This small molecule binds to this protein.
Small molecule (SMILES): Cc1ccc(Cl)cc1NC(=O)[C@H]1CC(=O)N(C2CCCCC2)C1

Binding-site contacts:
Ligand atom O15 contacts residue NAD1 of chain 4.B at 2.7 Å (h-bond).
Ligand atom C9 contacts residue NAD1 of chain 4.B at 3.5 Å.
Ligand atom C12 contacts residue TYR158 of chain 4.A at 3.6 Å (hydrophobic).
Ligand atom C17 contacts residue ILE215 of chain 4.A at 3.2 Å (hydrophobic).
Ligand atom CL1 contacts residue MET103 of chain 4.A at 3.7 Å.
Ligand atom C8 contacts residue NAD1 of chain 4.B at 3.5 Å.
Ligand atom O15 contacts residue MET161 of chain 4.A at 3.7 Å.
Ligand atom C8 contacts residue TYR158 of chain 4.A at 3.6 Å (hydrophobic).
Ligand atom C19 contacts residue TYR158 of chain 4.A at 3.4 Å (hydrophobic).
Ligand atom O14 contacts residue TYR158 of chain 4.A at 3.6 Å.
Ligand atom C18 contacts residue PRO156 of chain 4.A at 3.5 Å (hydrophobic).
Ligand atom C7 contacts residue TYR158 of chain 4.A at 3.4 Å (hydrophobic).
Ligand atom C16 contacts residue ILE215 of chain 4.A at 3.6 Å (hydrophobic).
Ligand atom C15 contacts residue TYR158 of chain 4.A at 3.4 Å (hydrophobic).
Ligand atom N13 contacts residue MET199 of chain 4.A at 3.4 Å (h-bond).
Ligand atom C23 contacts residue LEU218 of chain 4.A at 3.4 Å (hydrophobic).
Ligand atom N11 contacts residue NAD1 of chain 4.B at 3.7 Å.
Ligand atom C19 contacts residue PRO156 of chain 4.A at 3.7 Å (hydrophobic).
Ligand atom O14 contacts residue MET199 of chain 4.A at 3.4 Å (h-bond).
Ligand atom C12 contacts residue MET199 of chain 4.A at 3.1 Å (hydrophobic).
Ligand atom C3 contacts residue NAD1 of chain 4.B at 3.6 Å.
Ligand atom C15 contacts residue MET199 of chain 4.A at 3.8 Å (hydrophobic).
Ligand atom C10 contacts residue NAD1 of chain 4.B at 3.7 Å.
Ligand atom C18 contacts residue TYR158 of chain 4.A at 3.1 Å (hydrophobic).
Ligand atom C18 contacts residue ALA157 of chain 4.A at 3.4 Å (hydrophobic).
Ligand atom C6 contacts residue GLY96 of chain 4.A at 3.5 Å.
Ligand atom C9 contacts residue MET199 of chain 4.A at 3.3 Å (hydrophobic).
Ligand atom C1 contacts residue PHE97 of chain 4.A at 3.8 Å (hydrophobic).
Ligand atom C10 contacts residue MET199 of chain 4.A at 3.5 Å (hydrophobic).
Ligand atom CL1 contacts residue ALA157 of chain 4.A at 3.5 Å.
Ligand atom C7 contacts residue NAD1 of chain 4.B at 3.3 Å.
Ligand atom C20 contacts residue TYR158 of chain 4.A at 3.4 Å (hydrophobic).
Ligand atom CL1 contacts residue ILE215 of chain 4.A at 3.5 Å.
Ligand atom O14 contacts residue MET103 of chain 4.A at 3.4 Å.
Ligand atom C19 contacts residue ILE215 of chain 4.A at 3.8 Å (hydrophobic).
Ligand atom C18 contacts residue ILE215 of chain 4.A at 3.5 Å (hydrophobic).
Ligand atom O15 contacts residue TYR158 of chain 4.A at 2.6 Å (h-bond).
Ligand atom C16 contacts residue MET103 of chain 4.A at 3.6 Å (hydrophobic).
Ligand atom C5 contacts residue GLY96 of chain 4.A at 3.4 Å.
Ligand atom C23 contacts residue PHE149 of chain 4.A at 3.2 Å (hydrophobic).

Sequence of chain 4.A:
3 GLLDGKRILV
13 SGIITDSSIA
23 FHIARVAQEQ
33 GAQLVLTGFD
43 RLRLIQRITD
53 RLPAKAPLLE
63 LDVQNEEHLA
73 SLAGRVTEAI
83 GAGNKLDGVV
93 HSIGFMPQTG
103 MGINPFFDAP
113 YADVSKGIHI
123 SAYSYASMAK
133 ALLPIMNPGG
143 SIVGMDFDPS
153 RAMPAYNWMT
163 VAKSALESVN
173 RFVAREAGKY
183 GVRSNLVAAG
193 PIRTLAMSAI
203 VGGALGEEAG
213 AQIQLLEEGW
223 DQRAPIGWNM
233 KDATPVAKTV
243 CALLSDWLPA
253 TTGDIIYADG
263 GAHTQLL